A protein and the small-molecule ligand that binds it are described below.
Small molecule (SMILES): Nc1c(C(=O)NCc2ccc(F)cc2F)c(=O)n(O)c2ncc(CCS(=O)(=O)CCN3CCOCC3)cc12

Binding-site contacts:
Ligand atom N24 contacts residue ASP188 of chain 2.A at 3.2 Å (salt-bridge).
Ligand atom C34 contacts residue GLN189 of chain 2.A at 3.6 Å.
Ligand atom C27 contacts residue SO41 of chain 2.S at 3.7 Å.
Ligand atom O21 contacts residue MG1 of chain 2.F at 2.0 Å.
Ligand atom C7 contacts residue PRO217 of chain 2.A at 3.5 Å (hydrophobic).
Ligand atom F8 contacts residue PRO217 of chain 2.A at 3.7 Å.
Ligand atom C25 contacts residue MG1 of chain 2.E at 3.0 Å.
Ligand atom C16 contacts residue GLU224 of chain 2.A at 3.4 Å.
Ligand atom C18 contacts residue MG1 of chain 2.E at 2.8 Å.
Ligand atom C4 contacts residue PRO217 of chain 2.A at 3.8 Å (hydrophobic).
Ligand atom C40 contacts residue TYR215 of chain 2.A at 3.4 Å (hydrophobic).
Ligand atom F8 contacts residue GLU224 of chain 2.A at 3.0 Å.
Ligand atom C3 contacts residue PRO217 of chain 2.A at 3.6 Å (hydrophobic).
Ligand atom O31 contacts residue SO41 of chain 2.T at 3.0 Å (h-bond).
Ligand atom O23 contacts residue ASP131 of chain 2.A at 2.6 Å (salt-bridge).
Ligand atom N22 contacts residue GLU224 of chain 2.A at 3.4 Å (salt-bridge).
Ligand atom N22 contacts residue MG1 of chain 2.F at 2.7 Å.
Ligand atom N43 contacts residue SO41 of chain 2.S at 2.5 Å (h-bond).
Ligand atom O31 contacts residue GLY190 of chain 2.A at 3.5 Å.
Ligand atom O21 contacts residue GLU224 of chain 2.A at 2.8 Å (salt-bridge).
Ligand atom C37 contacts residue GLN189 of chain 2.A at 3.1 Å.
Ligand atom O23 contacts residue MG1 of chain 2.F at 2.0 Å.
Ligand atom C33 contacts residue TYR215 of chain 2.A at 3.6 Å (hydrophobic).
Ligand atom N11 contacts residue PRO217 of chain 2.A at 3.7 Å.
Ligand atom C20 contacts residue SO41 of chain 2.S at 3.7 Å.
Ligand atom C39 contacts residue ARG365 of chain 2.A at 3.6 Å.
Ligand atom O31 contacts residue GLN189 of chain 2.A at 3.5 Å (h-bond).
Ligand atom O32 contacts residue ARG332 of chain 2.A at 2.8 Å (salt-bridge).
Ligand atom C33 contacts residue GLN189 of chain 2.A at 3.6 Å.
Ligand atom O23 contacts residue ASP188 of chain 2.A at 3.2 Å (salt-bridge).
Ligand atom F10 contacts residue GLN218 of chain 2.A at 3.2 Å.
Ligand atom O23 contacts residue MG1 of chain 2.E at 2.2 Å.
Ligand atom C12 contacts residue PRO217 of chain 2.A at 3.7 Å (hydrophobic).
Ligand atom C2 contacts residue PRO217 of chain 2.A at 3.5 Å (hydrophobic).
Ligand atom C16 contacts residue MG1 of chain 2.F at 2.7 Å.
Ligand atom O42 contacts residue ARG365 of chain 2.A at 2.7 Å (salt-bridge).
Ligand atom N22 contacts residue MG1 of chain 2.E at 2.9 Å.
Ligand atom N24 contacts residue MG1 of chain 2.E at 1.9 Å.
Ligand atom O23 contacts residue GLU224 of chain 2.A at 2.8 Å (salt-bridge).
Ligand atom C6 contacts residue PRO217 of chain 2.A at 3.6 Å (hydrophobic).

Sequence of chain 2.A:
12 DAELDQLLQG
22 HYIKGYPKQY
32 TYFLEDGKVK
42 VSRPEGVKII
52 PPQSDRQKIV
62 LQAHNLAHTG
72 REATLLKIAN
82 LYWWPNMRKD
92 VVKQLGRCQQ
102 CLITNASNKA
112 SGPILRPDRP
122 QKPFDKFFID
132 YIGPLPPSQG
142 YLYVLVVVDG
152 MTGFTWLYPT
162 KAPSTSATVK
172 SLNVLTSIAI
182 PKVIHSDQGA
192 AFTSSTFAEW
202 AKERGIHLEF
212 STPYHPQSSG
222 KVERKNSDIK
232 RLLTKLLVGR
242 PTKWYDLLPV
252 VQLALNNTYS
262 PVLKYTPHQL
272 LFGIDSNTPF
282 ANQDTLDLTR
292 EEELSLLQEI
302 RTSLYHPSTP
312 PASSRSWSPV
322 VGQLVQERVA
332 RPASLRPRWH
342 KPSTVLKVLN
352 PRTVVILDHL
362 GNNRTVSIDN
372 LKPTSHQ